This protein binds this small molecule.
Small molecule (SMILES): Cc1ccc(C(=O)Nc2ccon2)cc1NC(=O)c1cnn(-c2ccccc2)c1N

Binding-site contacts:
Ligand atom C3 contacts residue HIS113 of chain 1.A at 3.3 Å.
Ligand atom C19 contacts residue LEU173 of chain 1.A at 3.6 Å (hydrophobic).
Ligand atom N20 contacts residue LEU81 of chain 1.A at 3.7 Å.
Ligand atom N18 contacts residue ASP174 of chain 1.A at 3.8 Å.
Ligand atom N6 contacts residue LEU173 of chain 1.A at 3.6 Å.
Ligand atom O17 contacts residue ILE90 of chain 1.A at 3.3 Å.
Ligand atom C4 contacts residue LEU173 of chain 1.A at 3.6 Å (hydrophobic).
Ligand atom N20 contacts residue LEU173 of chain 1.A at 3.0 Å (h-bond).
Ligand atom C7 contacts residue LEU173 of chain 1.A at 3.7 Å (hydrophobic).
Ligand atom N2 contacts residue MET115 of chain 1.A at 3.0 Å (h-bond).
Ligand atom C23 contacts residue LEU177 of chain 1.A at 3.8 Å (hydrophobic).
Ligand atom C16 contacts residue ASP174 of chain 1.A at 3.5 Å.
Ligand atom C30 contacts residue MET115 of chain 1.A at 3.2 Å (hydrophobic).
Ligand atom C27 contacts residue ALA117 of chain 1.A at 3.8 Å (hydrophobic).
Ligand atom C24 contacts residue THR112 of chain 1.A at 3.5 Å.
Ligand atom C30 contacts residue LEU114 of chain 1.A at 3.7 Å (hydrophobic).
Ligand atom C13 contacts residue LYS59 of chain 1.A at 3.7 Å.
Ligand atom C12 contacts residue LYS59 of chain 1.A at 3.7 Å.
Ligand atom C22 contacts residue LEU177 of chain 1.A at 3.5 Å (hydrophobic).
Ligand atom C28 contacts residue ALA117 of chain 1.A at 3.8 Å (hydrophobic).
Ligand atom C19 contacts residue GLU77 of chain 1.A at 3.4 Å.
Ligand atom C27 contacts residue ASP118 of chain 1.A at 3.7 Å.
Ligand atom C24 contacts residue ALA57 of chain 1.A at 3.5 Å (hydrophobic).
Ligand atom C13 contacts residue GLU77 of chain 1.A at 3.4 Å.
Ligand atom C23 contacts residue GLU77 of chain 1.A at 3.2 Å.
Ligand atom C5 contacts residue LEU173 of chain 1.A at 3.6 Å (hydrophobic).
Ligand atom C10 contacts residue THR112 of chain 1.A at 3.5 Å.
Ligand atom C24 contacts residue LEU110 of chain 1.A at 3.6 Å (hydrophobic).
Ligand atom C24 contacts residue LYS59 of chain 1.A at 3.5 Å.
Ligand atom O21 contacts residue PHE175 of chain 1.A at 3.5 Å (h-bond).
Ligand atom C29 contacts residue MET115 of chain 1.A at 3.3 Å (hydrophobic).
Ligand atom N9 contacts residue THR112 of chain 1.A at 3.0 Å (h-bond).
Ligand atom O17 contacts residue LEU173 of chain 1.A at 2.3 Å (h-bond).
Ligand atom C11 contacts residue THR112 of chain 1.A at 3.5 Å.
Ligand atom N2 contacts residue HIS113 of chain 1.A at 3.6 Å (h-bond).
Ligand atom C16 contacts residue LEU173 of chain 1.A at 3.4 Å (hydrophobic).
Ligand atom C3 contacts residue ALA57 of chain 1.A at 3.4 Å (hydrophobic).
Ligand atom N18 contacts residue GLU77 of chain 1.A at 2.8 Å (salt-bridge).
Ligand atom O8 contacts residue LEU173 of chain 1.A at 3.7 Å.
Ligand atom O17 contacts residue ASP174 of chain 1.A at 3.2 Å (salt-bridge).

Sequence of chain 1.A:
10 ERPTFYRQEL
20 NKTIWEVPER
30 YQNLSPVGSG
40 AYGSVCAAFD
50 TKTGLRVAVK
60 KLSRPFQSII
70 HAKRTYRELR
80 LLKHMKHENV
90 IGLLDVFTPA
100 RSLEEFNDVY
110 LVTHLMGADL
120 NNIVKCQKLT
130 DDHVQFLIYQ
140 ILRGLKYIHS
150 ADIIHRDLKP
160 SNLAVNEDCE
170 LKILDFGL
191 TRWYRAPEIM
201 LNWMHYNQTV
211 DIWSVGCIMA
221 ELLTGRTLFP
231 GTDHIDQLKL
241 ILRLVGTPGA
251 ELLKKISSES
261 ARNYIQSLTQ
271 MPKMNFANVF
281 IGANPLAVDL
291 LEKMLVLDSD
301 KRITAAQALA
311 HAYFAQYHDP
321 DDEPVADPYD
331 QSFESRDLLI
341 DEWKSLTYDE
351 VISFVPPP